Sequence of chain 2.B:
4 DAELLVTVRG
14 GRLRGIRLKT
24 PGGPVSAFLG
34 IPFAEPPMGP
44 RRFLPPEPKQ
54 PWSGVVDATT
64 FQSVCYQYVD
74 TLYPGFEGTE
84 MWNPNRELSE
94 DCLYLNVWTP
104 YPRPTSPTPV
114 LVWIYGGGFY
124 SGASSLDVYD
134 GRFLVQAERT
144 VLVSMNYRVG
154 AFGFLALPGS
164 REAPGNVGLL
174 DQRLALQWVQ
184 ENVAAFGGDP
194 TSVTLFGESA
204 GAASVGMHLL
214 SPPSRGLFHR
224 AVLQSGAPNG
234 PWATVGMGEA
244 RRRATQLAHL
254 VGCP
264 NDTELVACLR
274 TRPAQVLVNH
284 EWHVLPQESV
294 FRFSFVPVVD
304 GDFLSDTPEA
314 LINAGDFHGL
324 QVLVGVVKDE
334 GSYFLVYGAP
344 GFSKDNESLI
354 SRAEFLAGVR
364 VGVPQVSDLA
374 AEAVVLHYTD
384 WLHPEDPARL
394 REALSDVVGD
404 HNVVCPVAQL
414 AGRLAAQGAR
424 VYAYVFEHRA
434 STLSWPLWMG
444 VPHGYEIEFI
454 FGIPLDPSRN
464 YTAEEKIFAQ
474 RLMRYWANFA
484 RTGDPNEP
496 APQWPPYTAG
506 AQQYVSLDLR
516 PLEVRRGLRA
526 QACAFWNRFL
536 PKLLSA

Binding-site contacts:
Ligand atom C11 contacts residue TRP285 of chain 2.B at 3.6 Å (hydrophobic).
Ligand atom N5 contacts residue TYR336 of chain 2.B at 3.3 Å.
Ligand atom C11 contacts residue TYR71 of chain 2.B at 3.4 Å (hydrophobic).
Ligand atom N1 contacts residue PHE294 of chain 2.B at 3.6 Å (h-bond).
Ligand atom C7 contacts residue TYR340 of chain 2.B at 3.6 Å (hydrophobic).
Ligand atom C13 contacts residue TYR123 of chain 2.B at 3.4 Å (hydrophobic).
Ligand atom C5 contacts residue TYR340 of chain 2.B at 3.6 Å (hydrophobic).
Ligand atom N4 contacts residue GLU284 of chain 2.B at 2.7 Å (salt-bridge).
Ligand atom C12 contacts residue TYR71 of chain 2.B at 3.4 Å (hydrophobic).
Ligand atom O3 contacts residue TYR71 of chain 2.B at 3.6 Å.
Ligand atom N4 contacts residue VAL281 of chain 2.B at 2.8 Å (h-bond).
Ligand atom C3 contacts residue TYR123 of chain 2.B at 3.6 Å (hydrophobic).
Ligand atom C14 contacts residue TYR71 of chain 2.B at 3.3 Å (hydrophobic).
Ligand atom O4 contacts residue TYR336 of chain 2.B at 3.5 Å.
Ligand atom O3 contacts residue TRP285 of chain 2.B at 3.5 Å.
Ligand atom C22 contacts residue TYR336 of chain 2.B at 3.1 Å (hydrophobic).
Ligand atom C9 contacts residue TRP285 of chain 2.B at 3.7 Å (hydrophobic).
Ligand atom C8 contacts residue TRP285 of chain 2.B at 3.7 Å (hydrophobic).
Ligand atom C2 contacts residue TYR123 of chain 2.B at 3.7 Å (hydrophobic).
Ligand atom C8 contacts residue TYR123 of chain 2.B at 3.4 Å (hydrophobic).
Ligand atom N4 contacts residue TYR71 of chain 2.B at 3.4 Å.
Ligand atom C10 contacts residue TRP285 of chain 2.B at 3.5 Å (hydrophobic).
Ligand atom C12 contacts residue TRP285 of chain 2.B at 3.2 Å (hydrophobic).
Ligand atom O4 contacts residue HIS446 of chain 2.B at 3.8 Å.
Ligand atom C6 contacts residue TYR340 of chain 2.B at 3.3 Å (hydrophobic).
Ligand atom C6 contacts residue TYR123 of chain 2.B at 3.6 Å (hydrophobic).
Ligand atom C14 contacts residue GLU284 of chain 2.B at 3.8 Å.
Ligand atom C13 contacts residue TYR71 of chain 2.B at 3.6 Å (hydrophobic).
Ligand atom C14 contacts residue TRP285 of chain 2.B at 3.6 Å (hydrophobic).
Ligand atom O4 contacts residue PHE337 of chain 2.B at 3.8 Å.
Ligand atom C13 contacts residue TRP285 of chain 2.B at 3.5 Å (hydrophobic).
Ligand atom C12 contacts residue GLU284 of chain 2.B at 3.3 Å.
Ligand atom N2 contacts residue TYR340 of chain 2.B at 3.6 Å.
Ligand atom C5 contacts residue TYR123 of chain 2.B at 3.5 Å (hydrophobic).
Ligand atom C10 contacts residue TYR71 of chain 2.B at 3.7 Å (hydrophobic).
Ligand atom N5 contacts residue PHE337 of chain 2.B at 3.5 Å.
Ligand atom N2 contacts residue TYR123 of chain 2.B at 3.7 Å.
Ligand atom C3 contacts residue PHE337 of chain 2.B at 3.7 Å (hydrophobic).
Ligand atom C4 contacts residue TYR123 of chain 2.B at 3.5 Å (hydrophobic).
Ligand atom N3 contacts residue TRP285 of chain 2.B at 3.5 Å.

The small molecule below binds the protein below.
Small molecule (SMILES): NC(=O)c1cc[n+](COC[n+]2ccc(/C=N/O)cc2/C=N/O)cc1